Sequence of chain 1.B:
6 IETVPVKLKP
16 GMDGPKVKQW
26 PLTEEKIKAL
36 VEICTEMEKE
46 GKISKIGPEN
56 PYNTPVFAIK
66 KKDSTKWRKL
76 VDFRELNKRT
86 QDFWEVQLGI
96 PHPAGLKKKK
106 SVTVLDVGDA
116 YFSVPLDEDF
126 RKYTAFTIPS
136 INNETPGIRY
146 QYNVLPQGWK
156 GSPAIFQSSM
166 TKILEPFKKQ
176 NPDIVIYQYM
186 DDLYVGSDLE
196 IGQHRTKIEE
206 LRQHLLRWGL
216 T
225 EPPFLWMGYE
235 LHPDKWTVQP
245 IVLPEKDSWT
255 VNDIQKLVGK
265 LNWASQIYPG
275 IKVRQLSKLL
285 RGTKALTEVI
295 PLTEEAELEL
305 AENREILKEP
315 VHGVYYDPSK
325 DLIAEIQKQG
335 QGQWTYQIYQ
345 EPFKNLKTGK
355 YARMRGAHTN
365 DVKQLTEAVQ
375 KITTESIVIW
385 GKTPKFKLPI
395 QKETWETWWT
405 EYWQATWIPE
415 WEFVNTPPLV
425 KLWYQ

Binding-site contacts:
Ligand atom C5 contacts residue TRP231 of chain 1.A at 3.5 Å (hydrophobic).
Ligand atom N2 contacts residue LYS105 of chain 1.A at 3.5 Å.
Ligand atom N1 contacts residue LEU102 of chain 1.A at 3.6 Å.
Ligand atom C23 contacts residue LYS105 of chain 1.A at 3.5 Å.
Ligand atom N3 contacts residue LEU236 of chain 1.A at 3.6 Å.
Ligand atom C11 contacts residue LEU102 of chain 1.A at 3.5 Å (hydrophobic).
Ligand atom C6 contacts residue TRP231 of chain 1.A at 3.1 Å (hydrophobic).
Ligand atom C16 contacts residue LEU102 of chain 1.A at 3.5 Å (hydrophobic).
Ligand atom N contacts residue PHE229 of chain 1.A at 3.0 Å.
Ligand atom N3 contacts residue PRO238 of chain 1.A at 3.2 Å (h-bond).
Ligand atom C9 contacts residue TYR183 of chain 1.A at 3.7 Å (hydrophobic).
Ligand atom C8 contacts residue TYR183 of chain 1.A at 3.6 Å (hydrophobic).
Ligand atom C21 contacts residue PHE229 of chain 1.A at 3.6 Å (hydrophobic).
Ligand atom C22 contacts residue PRO238 of chain 1.A at 3.4 Å (hydrophobic).
Ligand atom N3 contacts residue PHE229 of chain 1.A at 3.2 Å.
Ligand atom C22 contacts residue TYR320 of chain 1.A at 3.6 Å (hydrophobic).
Ligand atom C22 contacts residue HIS237 of chain 1.A at 3.3 Å.
Ligand atom C21 contacts residue HIS237 of chain 1.A at 3.0 Å.
Ligand atom C4 contacts residue TYR190 of chain 1.A at 3.4 Å (hydrophobic).
Ligand atom C6 contacts residue PHE229 of chain 1.A at 3.3 Å (hydrophobic).
Ligand atom C2 contacts residue TYR190 of chain 1.A at 3.2 Å (hydrophobic).
Ligand atom C1 contacts residue TYR190 of chain 1.A at 3.6 Å (hydrophobic).
Ligand atom C17 contacts residue LYS103 of chain 1.A at 3.2 Å.
Ligand atom O contacts residue TYR183 of chain 1.A at 3.6 Å.
Ligand atom N3 contacts residue HIS237 of chain 1.A at 3.0 Å.
Ligand atom C15 contacts residue LEU102 of chain 1.A at 3.6 Å (hydrophobic).
Ligand atom C13 contacts residue GLU139 of chain 1.B at 3.1 Å.
Ligand atom N1 contacts residue LYS103 of chain 1.A at 3.3 Å (salt-bridge).
Ligand atom C17 contacts residue LYS105 of chain 1.A at 3.6 Å.
Ligand atom C20 contacts residue HIS237 of chain 1.A at 3.4 Å.
Ligand atom F contacts residue PHE229 of chain 1.A at 3.3 Å.
Ligand atom C23 contacts residue LYS103 of chain 1.A at 2.9 Å.
Ligand atom C16 contacts residue LYS103 of chain 1.A at 3.6 Å.
Ligand atom C14 contacts residue GLU139 of chain 1.B at 3.5 Å.
Ligand atom C12 contacts residue LEU102 of chain 1.A at 3.6 Å (hydrophobic).
Ligand atom C21 contacts residue PRO238 of chain 1.A at 3.6 Å (hydrophobic).
Ligand atom N2 contacts residue LYS103 of chain 1.A at 2.7 Å (salt-bridge).
Ligand atom N contacts residue TRP231 of chain 1.A at 3.1 Å.
Ligand atom N4 contacts residue LEU102 of chain 1.A at 3.5 Å.
Ligand atom C5 contacts residue LEU236 of chain 1.A at 3.4 Å (hydrophobic).

Sequence of chain 1.A:
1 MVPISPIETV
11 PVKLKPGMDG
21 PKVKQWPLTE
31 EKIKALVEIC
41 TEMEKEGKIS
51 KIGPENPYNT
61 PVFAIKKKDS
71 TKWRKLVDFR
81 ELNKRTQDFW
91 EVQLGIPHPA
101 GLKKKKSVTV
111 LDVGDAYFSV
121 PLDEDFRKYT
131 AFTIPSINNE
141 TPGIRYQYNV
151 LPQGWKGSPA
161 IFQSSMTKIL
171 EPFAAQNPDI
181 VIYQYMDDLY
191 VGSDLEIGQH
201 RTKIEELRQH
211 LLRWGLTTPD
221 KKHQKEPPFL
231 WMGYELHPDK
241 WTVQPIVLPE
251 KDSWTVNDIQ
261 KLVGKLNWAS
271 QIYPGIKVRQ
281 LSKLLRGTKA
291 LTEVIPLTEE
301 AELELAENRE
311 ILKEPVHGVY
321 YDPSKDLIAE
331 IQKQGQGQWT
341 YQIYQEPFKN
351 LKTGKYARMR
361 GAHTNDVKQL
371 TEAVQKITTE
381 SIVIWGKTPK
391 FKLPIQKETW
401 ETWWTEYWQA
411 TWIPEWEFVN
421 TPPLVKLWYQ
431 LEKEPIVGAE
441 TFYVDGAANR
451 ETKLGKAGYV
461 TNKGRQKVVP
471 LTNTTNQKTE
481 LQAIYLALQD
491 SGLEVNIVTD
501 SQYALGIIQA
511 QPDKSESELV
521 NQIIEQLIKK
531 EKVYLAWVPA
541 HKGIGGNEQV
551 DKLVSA

The small molecule below binds the protein below.
Small molecule (SMILES): Cc1cc(/C=C/C#N)cc(C)c1Oc1nc(Nc2ccc(C#N)c(F)c2)nc2ccsc12